The small molecule below binds the protein below.
Small molecule (SMILES): NC[C@@H](O[C@H]1O[C@H](CO[C@H]2O[C@@H](CO)[C@H](O)[C@@H](O)[C@@H]2O)[C@@H](O)[C@H](O)[C@@H]1O)c1ccccc1

Sequence of chain 1.A:
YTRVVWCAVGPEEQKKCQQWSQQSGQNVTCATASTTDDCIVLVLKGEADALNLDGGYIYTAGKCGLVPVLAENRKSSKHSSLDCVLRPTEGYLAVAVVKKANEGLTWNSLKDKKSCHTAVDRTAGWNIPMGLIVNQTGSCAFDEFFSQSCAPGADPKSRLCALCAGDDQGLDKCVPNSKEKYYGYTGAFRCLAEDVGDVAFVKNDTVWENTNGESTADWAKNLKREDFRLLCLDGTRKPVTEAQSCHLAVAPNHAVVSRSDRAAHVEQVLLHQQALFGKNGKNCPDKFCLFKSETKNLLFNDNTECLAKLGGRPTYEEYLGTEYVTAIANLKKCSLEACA

Binding-site contacts:
Ligand atom O6 contacts residue THR89 of chain 1.A at 3.7 Å.
Ligand atom C15 contacts residue THR89 of chain 1.A at 3.4 Å.
Ligand atom C11 contacts residue GLY311 of chain 1.A at 3.8 Å.
Ligand atom O3 contacts residue GLU318 of chain 1.A at 4.2 Å.
Ligand atom N17 contacts residue PRO88 of chain 1.A at 3.3 Å.
Ligand atom C11 contacts residue LEU310 of chain 1.A at 3.4 Å (hydrophobic).
Ligand atom C12 contacts residue LEU310 of chain 1.A at 2.6 Å (hydrophobic).
Ligand atom C2 contacts residue GLU318 of chain 1.A at 4.1 Å.
Ligand atom C4 contacts residue GLU90 of chain 1.A at 3.4 Å.
Ligand atom C7 contacts residue GLY311 of chain 1.A at 3.0 Å.
Ligand atom O3 contacts residue GLY321 of chain 1.A at 3.6 Å.
Ligand atom C11 contacts residue PRO314 of chain 1.A at 4.1 Å (hydrophobic).
Ligand atom O5 contacts residue THR89 of chain 1.A at 3.1 Å (h-bond).
Ligand atom C12 contacts residue GLY311 of chain 1.A at 2.5 Å.
Ligand atom C6 contacts residue HIS79 of chain 1.A at 3.5 Å.
Ligand atom C5 contacts residue GLU90 of chain 1.A at 4.2 Å.
Ligand atom C6 contacts residue THR89 of chain 1.A at 3.8 Å.
Ligand atom O3 contacts residue GLU90 of chain 1.A at 4.0 Å.
Ligand atom C6 contacts residue GLU90 of chain 1.A at 3.9 Å.
Ligand atom O5 contacts residue GLU90 of chain 1.A at 4.0 Å.
Ligand atom N17 contacts residue THR89 of chain 1.A at 3.5 Å (h-bond).
Ligand atom C5 contacts residue HIS79 of chain 1.A at 4.3 Å.
Ligand atom O6 contacts residue THR89 of chain 1.A at 3.7 Å.
Ligand atom C5 contacts residue THR89 of chain 1.A at 4.0 Å.
Ligand atom C1 contacts residue THR89 of chain 1.A at 4.0 Å.
Ligand atom C7 contacts residue LEU310 of chain 1.A at 3.4 Å (hydrophobic).
Ligand atom C2 contacts residue TYR319 of chain 1.A at 3.5 Å (hydrophobic).
Ligand atom O4 contacts residue HIS79 of chain 1.A at 3.5 Å (h-bond).
Ligand atom C3 contacts residue GLY321 of chain 1.A at 4.3 Å.
Ligand atom C2 contacts residue GLU90 of chain 1.A at 3.5 Å.
Ligand atom O2 contacts residue GLU318 of chain 1.A at 2.7 Å (salt-bridge).
Ligand atom C3 contacts residue GLU90 of chain 1.A at 4.2 Å.
Ligand atom O2 contacts residue TYR319 of chain 1.A at 2.6 Å (h-bond).
Ligand atom O6 contacts residue PRO88 of chain 1.A at 2.5 Å.
Ligand atom O2 contacts residue GLU90 of chain 1.A at 4.1 Å.
Ligand atom O2 contacts residue LEU320 of chain 1.A at 4.3 Å.
Ligand atom O2 contacts residue GLY321 of chain 1.A at 4.0 Å.
Ligand atom C3 contacts residue TYR319 of chain 1.A at 4.2 Å (hydrophobic).
Ligand atom C6 contacts residue PRO88 of chain 1.A at 3.5 Å (hydrophobic).
Ligand atom O4 contacts residue GLU90 of chain 1.A at 3.5 Å.